The small molecule below binds the protein below.
Small molecule (SMILES): CC(=O)N[C@@H]1[C@@H](O)[C@H](O)[C@@H](CO)O[C@H]1O

Sequence of chain 1.I:
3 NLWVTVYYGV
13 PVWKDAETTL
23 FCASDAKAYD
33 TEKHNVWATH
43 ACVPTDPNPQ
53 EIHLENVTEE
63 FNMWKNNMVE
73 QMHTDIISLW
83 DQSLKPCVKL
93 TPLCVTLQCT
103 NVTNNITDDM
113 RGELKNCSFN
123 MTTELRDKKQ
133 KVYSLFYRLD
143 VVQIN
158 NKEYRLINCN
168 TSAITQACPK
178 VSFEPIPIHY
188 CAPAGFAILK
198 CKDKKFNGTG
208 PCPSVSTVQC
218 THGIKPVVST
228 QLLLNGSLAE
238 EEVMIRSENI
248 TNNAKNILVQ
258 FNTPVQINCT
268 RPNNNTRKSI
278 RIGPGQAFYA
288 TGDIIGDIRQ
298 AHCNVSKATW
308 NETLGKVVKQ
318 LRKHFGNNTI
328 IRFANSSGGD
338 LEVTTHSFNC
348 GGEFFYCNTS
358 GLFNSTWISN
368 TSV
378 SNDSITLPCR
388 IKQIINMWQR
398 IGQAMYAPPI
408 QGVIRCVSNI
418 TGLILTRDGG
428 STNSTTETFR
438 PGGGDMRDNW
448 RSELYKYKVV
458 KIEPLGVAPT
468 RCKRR

Binding-site contacts:
Ligand atom O4 contacts residue TYR135 of chain 1.I at 4.2 Å.
Ligand atom C5 contacts residue TYR135 of chain 1.I at 3.6 Å (hydrophobic).
Ligand atom C1 contacts residue TYR135 of chain 1.I at 4.0 Å (hydrophobic).
Ligand atom C7 contacts residue THR105 of chain 1.I at 4.3 Å.
Ligand atom C3 contacts residue ASN118 of chain 1.I at 3.8 Å.
Ligand atom C3 contacts residue TYR135 of chain 1.I at 4.0 Å (hydrophobic).
Ligand atom O7 contacts residue ASN118 of chain 1.I at 3.4 Å (h-bond).
Ligand atom C6 contacts residue TYR135 of chain 1.I at 4.5 Å (hydrophobic).
Ligand atom O6 contacts residue TYR135 of chain 1.I at 4.1 Å.
Ligand atom O5 contacts residue TYR135 of chain 1.I at 4.1 Å.
Ligand atom O5 contacts residue ASN118 of chain 1.I at 2.4 Å (h-bond).
Ligand atom N2 contacts residue ASN118 of chain 1.I at 2.9 Å (h-bond).
Ligand atom C1 contacts residue ASN118 of chain 1.I at 1.4 Å.
Ligand atom C4 contacts residue TYR135 of chain 1.I at 4.3 Å (hydrophobic).
Ligand atom C2 contacts residue ASN118 of chain 1.I at 2.5 Å.
Ligand atom C5 contacts residue ASN118 of chain 1.I at 3.7 Å.
Ligand atom C8 contacts residue ASN118 of chain 1.I at 4.4 Å.
Ligand atom O6 contacts residue SER120 of chain 1.I at 4.4 Å.
Ligand atom C4 contacts residue ASN118 of chain 1.I at 4.3 Å.
Ligand atom C7 contacts residue ASN118 of chain 1.I at 3.3 Å.
Ligand atom O7 contacts residue THR105 of chain 1.I at 3.2 Å.